Sequence of chain 1.B:
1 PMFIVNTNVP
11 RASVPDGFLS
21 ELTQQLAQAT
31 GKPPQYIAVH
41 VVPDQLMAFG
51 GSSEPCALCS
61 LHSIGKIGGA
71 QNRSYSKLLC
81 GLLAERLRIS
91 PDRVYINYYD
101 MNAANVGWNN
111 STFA

Sequence of chain 1.C:
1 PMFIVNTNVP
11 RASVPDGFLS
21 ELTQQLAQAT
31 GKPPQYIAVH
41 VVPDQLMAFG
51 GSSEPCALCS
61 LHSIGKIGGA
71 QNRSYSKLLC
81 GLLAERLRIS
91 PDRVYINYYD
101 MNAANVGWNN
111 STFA

Binding-site contacts:
Ligand atom C11 contacts residue TYR95 of chain 1.B at 3.7 Å (hydrophobic).
Ligand atom C02 contacts residue ILE64 of chain 1.C at 3.5 Å (hydrophobic).
Ligand atom N09 contacts residue MET101 of chain 1.C at 3.8 Å.
Ligand atom N09 contacts residue ASN97 of chain 1.B at 3.3 Å (h-bond).
Ligand atom C07 contacts residue VAL106 of chain 1.C at 4.2 Å (hydrophobic).
Ligand atom C14 contacts residue ILE64 of chain 1.C at 4.1 Å (hydrophobic).
Ligand atom C12 contacts residue PHE113 of chain 1.C at 3.9 Å (hydrophobic).
Ligand atom N10 contacts residue ASN97 of chain 1.B at 2.9 Å (h-bond).
Ligand atom C11 contacts residue ASN97 of chain 1.B at 4.0 Å.
Ligand atom C06 contacts residue ILE64 of chain 1.C at 3.9 Å (hydrophobic).
Ligand atom C02 contacts residue LYS32 of chain 1.C at 3.4 Å.
Ligand atom C12 contacts residue TYR95 of chain 1.B at 3.4 Å (hydrophobic).
Ligand atom C13 contacts residue PHE113 of chain 1.C at 3.8 Å (hydrophobic).
Ligand atom C08 contacts residue MET101 of chain 1.C at 4.1 Å (hydrophobic).
Ligand atom C11 contacts residue VAL106 of chain 1.C at 3.7 Å (hydrophobic).
Ligand atom C04 contacts residue PRO1 of chain 1.C at 3.6 Å (hydrophobic).
Ligand atom O03 contacts residue LYS32 of chain 1.C at 3.0 Å.
Ligand atom O01 contacts residue PRO1 of chain 1.C at 2.9 Å (h-bond).
Ligand atom N09 contacts residue MET2 of chain 1.C at 3.9 Å.
Ligand atom N09 contacts residue VAL106 of chain 1.C at 4.1 Å.
Ligand atom C02 contacts residue SER63 of chain 1.C at 3.8 Å.
Ligand atom C13 contacts residue ILE64 of chain 1.C at 4.1 Å (hydrophobic).
Ligand atom C13 contacts residue TYR95 of chain 1.B at 3.2 Å (hydrophobic).
Ligand atom C05 contacts residue SER63 of chain 1.C at 4.1 Å.
Ligand atom C08 contacts residue VAL106 of chain 1.C at 4.2 Å (hydrophobic).
Ligand atom N09 contacts residue HIS62 of chain 1.C at 3.3 Å.
Ligand atom C04 contacts residue ILE64 of chain 1.C at 3.9 Å (hydrophobic).
Ligand atom O03 contacts residue ILE64 of chain 1.C at 3.5 Å (h-bond).
Ligand atom C05 contacts residue ILE64 of chain 1.C at 3.5 Å (hydrophobic).
Ligand atom C08 contacts residue SER63 of chain 1.C at 4.0 Å.
Ligand atom C12 contacts residue ILE64 of chain 1.C at 4.0 Å (hydrophobic).
Ligand atom N10 contacts residue MET2 of chain 1.C at 3.6 Å.
Ligand atom O01 contacts residue LYS32 of chain 1.C at 3.2 Å.
Ligand atom C05 contacts residue PRO1 of chain 1.C at 3.7 Å (hydrophobic).
Ligand atom O15 contacts residue TYR36 of chain 1.C at 3.9 Å.
Ligand atom O01 contacts residue SER63 of chain 1.C at 2.7 Å (h-bond).
Ligand atom O01 contacts residue ILE64 of chain 1.C at 3.2 Å (h-bond).
Ligand atom C02 contacts residue PRO1 of chain 1.C at 3.5 Å (hydrophobic).
Ligand atom C08 contacts residue HIS62 of chain 1.C at 3.6 Å.
Ligand atom N10 contacts residue VAL106 of chain 1.C at 4.1 Å.

A small-molecule ligand and the protein it binds are described below.
Small molecule (SMILES): O=C(O)c1cc(-c2cn[nH]c2)ccc1Oc1ccc2ccccc2c1